Sequence of chain 1.A:
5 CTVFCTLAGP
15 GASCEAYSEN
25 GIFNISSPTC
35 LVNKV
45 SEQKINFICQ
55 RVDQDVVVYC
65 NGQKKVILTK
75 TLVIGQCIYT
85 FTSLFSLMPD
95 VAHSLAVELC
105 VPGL

Binding-site contacts:
Ligand atom C4 contacts residue ASN28 of chain 1.A at 4.1 Å.
Ligand atom C5 contacts residue ASN28 of chain 1.A at 3.6 Å.
Ligand atom O5 contacts residue ASN28 of chain 1.A at 2.3 Å (h-bond).
Ligand atom O7 contacts residue ASN28 of chain 1.A at 4.1 Å.
Ligand atom C3 contacts residue ASN28 of chain 1.A at 3.8 Å.
Ligand atom O7 contacts residue GLY66 of chain 1.A at 4.5 Å.
Ligand atom C5 contacts residue GLY66 of chain 1.A at 3.8 Å.
Ligand atom C6 contacts residue PHE27 of chain 1.A at 4.0 Å (hydrophobic).
Ligand atom C7 contacts residue ASN28 of chain 1.A at 3.7 Å.
Ligand atom C2 contacts residue ASN28 of chain 1.A at 2.4 Å.
Ligand atom C6 contacts residue ASN65 of chain 1.A at 4.2 Å.
Ligand atom C1 contacts residue PHE27 of chain 1.A at 3.8 Å (hydrophobic).
Ligand atom C6 contacts residue GLY66 of chain 1.A at 4.3 Å.
Ligand atom C1 contacts residue ASN28 of chain 1.A at 1.4 Å.
Ligand atom O5 contacts residue PHE27 of chain 1.A at 3.0 Å.
Ligand atom O4 contacts residue GLY66 of chain 1.A at 4.4 Å.
Ligand atom C5 contacts residue ASN65 of chain 1.A at 4.2 Å.
Ligand atom N2 contacts residue ASN28 of chain 1.A at 3.0 Å (h-bond).
Ligand atom O6 contacts residue PHE27 of chain 1.A at 3.3 Å.
Ligand atom C5 contacts residue PHE27 of chain 1.A at 4.1 Å (hydrophobic).
Ligand atom O5 contacts residue GLY66 of chain 1.A at 4.3 Å.

The protein below binds the small molecule below.
Small molecule (SMILES): CC(=O)N[C@@H]1[C@@H](O)[C@H](O)[C@@H](CO)O[C@H]1O